Binding-site contacts:
Ligand atom C16 contacts residue VAL110 of chain 1.A at 4.0 Å (hydrophobic).
Ligand atom C08 contacts residue PHE191 of chain 1.A at 3.7 Å (hydrophobic).
Ligand atom C04 contacts residue HIS312 of chain 1.A at 3.8 Å.
Ligand atom C14 contacts residue ILE214 of chain 1.A at 3.7 Å (hydrophobic).
Ligand atom C12 contacts residue PRO210 of chain 1.A at 4.0 Å (hydrophobic).
Ligand atom C18 contacts residue TYR52 of chain 1.A at 3.8 Å (hydrophobic).
Ligand atom C16 contacts residue PHE191 of chain 1.A at 4.1 Å (hydrophobic).
Ligand atom O05 contacts residue GLY49 of chain 1.A at 4.0 Å.
Ligand atom C06 contacts residue HIS312 of chain 1.A at 4.0 Å.
Ligand atom C17 contacts residue THR159 of chain 1.A at 3.9 Å.
Ligand atom C06 contacts residue SER155 of chain 1.A at 2.5 Å.
Ligand atom C12 contacts residue PHE191 of chain 1.A at 3.8 Å (hydrophobic).
Ligand atom O09 contacts residue SER155 of chain 1.A at 3.4 Å (h-bond).
Ligand atom C11 contacts residue TRP51 of chain 1.A at 3.7 Å (hydrophobic).
Ligand atom C07 contacts residue ALA265 of chain 1.A at 3.6 Å (hydrophobic).
Ligand atom C11 contacts residue PHE191 of chain 1.A at 3.5 Å (hydrophobic).
Ligand atom C04 contacts residue GLY50 of chain 1.A at 4.0 Å.
Ligand atom C17 contacts residue TYR52 of chain 1.A at 4.0 Å (hydrophobic).
Ligand atom C14 contacts residue PHE191 of chain 1.A at 3.6 Å (hydrophobic).
Ligand atom O05 contacts residue GLY50 of chain 1.A at 2.9 Å (h-bond).
Ligand atom C15 contacts residue ILE214 of chain 1.A at 3.4 Å (hydrophobic).
Ligand atom C18 contacts residue PHE191 of chain 1.A at 3.4 Å (hydrophobic).
Ligand atom C04 contacts residue TRP51 of chain 1.A at 3.7 Å (hydrophobic).
Ligand atom C15 contacts residue PHE191 of chain 1.A at 3.9 Å (hydrophobic).
Ligand atom O05 contacts residue ALA156 of chain 1.A at 2.9 Å (h-bond).
Ligand atom N10 contacts residue PHE191 of chain 1.A at 3.4 Å.
Ligand atom C07 contacts residue SER155 of chain 1.A at 3.0 Å.
Ligand atom C04 contacts residue SER155 of chain 1.A at 1.4 Å.
Ligand atom C16 contacts residue THR159 of chain 1.A at 3.7 Å.
Ligand atom C06 contacts residue TRP51 of chain 1.A at 3.3 Å (hydrophobic).
Ligand atom C07 contacts residue TRP51 of chain 1.A at 3.7 Å (hydrophobic).
Ligand atom C08 contacts residue SER155 of chain 1.A at 3.5 Å.
Ligand atom C07 contacts residue PHE191 of chain 1.A at 3.9 Å (hydrophobic).
Ligand atom C04 contacts residue ALA156 of chain 1.A at 3.3 Å (hydrophobic).
Ligand atom O05 contacts residue TRP51 of chain 1.A at 2.9 Å (h-bond).
Ligand atom O05 contacts residue SER155 of chain 1.A at 2.2 Å (h-bond).
Ligand atom C13 contacts residue PHE191 of chain 1.A at 3.4 Å (hydrophobic).
Ligand atom C17 contacts residue PHE191 of chain 1.A at 3.6 Å (hydrophobic).
Ligand atom O09 contacts residue ALA156 of chain 1.A at 3.3 Å (h-bond).
Ligand atom C15 contacts residue PHE242 of chain 1.A at 4.0 Å (hydrophobic).

The small molecule below binds the protein below.
Small molecule (SMILES): CCOC(=O)CCC(=O)N1CCc2ccccc21

Sequence of chain 1.A:
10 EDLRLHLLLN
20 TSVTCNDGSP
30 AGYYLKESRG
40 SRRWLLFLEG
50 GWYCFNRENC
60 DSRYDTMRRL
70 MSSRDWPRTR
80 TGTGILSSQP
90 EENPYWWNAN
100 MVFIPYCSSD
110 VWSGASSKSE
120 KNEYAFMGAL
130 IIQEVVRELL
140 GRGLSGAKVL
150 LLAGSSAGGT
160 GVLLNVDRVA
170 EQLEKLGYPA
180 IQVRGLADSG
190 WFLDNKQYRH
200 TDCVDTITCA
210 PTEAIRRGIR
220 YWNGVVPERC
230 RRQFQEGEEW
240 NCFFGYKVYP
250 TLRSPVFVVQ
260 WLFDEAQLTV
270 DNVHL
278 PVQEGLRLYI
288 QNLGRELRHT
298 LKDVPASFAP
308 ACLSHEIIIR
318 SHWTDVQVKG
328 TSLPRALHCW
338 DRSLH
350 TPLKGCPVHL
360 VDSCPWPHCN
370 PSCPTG